Sequence of chain 1.D:
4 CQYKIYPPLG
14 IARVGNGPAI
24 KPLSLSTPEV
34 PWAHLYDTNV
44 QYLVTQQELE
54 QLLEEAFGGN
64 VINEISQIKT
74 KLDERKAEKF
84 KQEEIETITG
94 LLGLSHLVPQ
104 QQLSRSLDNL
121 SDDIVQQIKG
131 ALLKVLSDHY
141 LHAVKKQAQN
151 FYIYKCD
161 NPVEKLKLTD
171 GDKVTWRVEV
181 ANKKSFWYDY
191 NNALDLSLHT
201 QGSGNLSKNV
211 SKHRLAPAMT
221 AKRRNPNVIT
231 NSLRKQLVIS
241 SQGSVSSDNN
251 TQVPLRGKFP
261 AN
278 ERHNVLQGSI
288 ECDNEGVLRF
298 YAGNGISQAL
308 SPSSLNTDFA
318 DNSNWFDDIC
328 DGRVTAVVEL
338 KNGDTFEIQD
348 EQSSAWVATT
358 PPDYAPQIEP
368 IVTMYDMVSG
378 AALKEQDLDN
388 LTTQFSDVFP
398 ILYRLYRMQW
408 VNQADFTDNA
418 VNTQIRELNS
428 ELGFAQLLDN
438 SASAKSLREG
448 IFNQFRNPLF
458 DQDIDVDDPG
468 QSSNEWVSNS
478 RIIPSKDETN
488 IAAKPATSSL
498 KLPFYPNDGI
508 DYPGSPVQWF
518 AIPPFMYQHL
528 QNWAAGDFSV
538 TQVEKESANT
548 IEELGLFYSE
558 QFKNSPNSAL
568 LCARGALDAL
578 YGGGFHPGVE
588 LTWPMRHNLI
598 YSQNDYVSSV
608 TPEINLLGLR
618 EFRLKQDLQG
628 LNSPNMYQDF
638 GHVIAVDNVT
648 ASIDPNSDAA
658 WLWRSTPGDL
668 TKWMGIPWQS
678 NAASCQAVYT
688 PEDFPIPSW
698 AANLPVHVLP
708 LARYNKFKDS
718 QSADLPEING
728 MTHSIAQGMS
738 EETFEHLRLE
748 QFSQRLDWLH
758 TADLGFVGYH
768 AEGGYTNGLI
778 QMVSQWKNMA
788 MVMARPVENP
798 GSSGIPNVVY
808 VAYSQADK

A small-molecule ligand and the protein it binds are described below.
Small molecule (SMILES): NCC(=O)O

Sequence of chain 1.C:
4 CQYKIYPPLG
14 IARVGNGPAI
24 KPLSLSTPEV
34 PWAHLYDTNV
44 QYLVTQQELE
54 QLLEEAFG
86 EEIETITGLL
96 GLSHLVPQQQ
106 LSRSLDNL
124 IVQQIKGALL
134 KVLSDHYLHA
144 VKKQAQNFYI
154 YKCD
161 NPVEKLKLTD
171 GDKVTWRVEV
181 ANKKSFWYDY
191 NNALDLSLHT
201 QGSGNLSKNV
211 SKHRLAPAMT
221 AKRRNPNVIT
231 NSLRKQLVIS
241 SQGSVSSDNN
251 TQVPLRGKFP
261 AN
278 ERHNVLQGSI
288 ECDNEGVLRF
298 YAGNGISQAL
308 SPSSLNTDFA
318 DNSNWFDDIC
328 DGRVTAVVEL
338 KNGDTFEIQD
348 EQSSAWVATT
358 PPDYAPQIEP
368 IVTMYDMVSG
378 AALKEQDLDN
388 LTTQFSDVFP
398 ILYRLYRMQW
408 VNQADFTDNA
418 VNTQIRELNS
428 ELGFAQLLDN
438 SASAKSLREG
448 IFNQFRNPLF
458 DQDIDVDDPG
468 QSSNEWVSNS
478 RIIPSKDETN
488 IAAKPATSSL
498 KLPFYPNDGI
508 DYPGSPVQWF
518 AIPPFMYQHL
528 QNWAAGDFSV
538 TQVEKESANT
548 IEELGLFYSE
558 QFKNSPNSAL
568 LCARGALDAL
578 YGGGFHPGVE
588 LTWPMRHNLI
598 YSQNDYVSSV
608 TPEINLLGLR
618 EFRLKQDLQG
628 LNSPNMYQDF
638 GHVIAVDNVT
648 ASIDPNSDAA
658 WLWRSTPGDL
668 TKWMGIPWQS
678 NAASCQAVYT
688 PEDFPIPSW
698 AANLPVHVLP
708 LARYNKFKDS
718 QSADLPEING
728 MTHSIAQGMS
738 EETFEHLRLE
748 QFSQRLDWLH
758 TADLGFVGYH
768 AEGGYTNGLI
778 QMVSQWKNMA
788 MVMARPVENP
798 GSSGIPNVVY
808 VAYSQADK

Binding-site contacts:
Ligand atom CA contacts residue PHE316 of chain 1.C at 3.4 Å (hydrophobic).
Ligand atom CA contacts residue TRQ697 of chain 1.C at 4.2 Å.
Ligand atom C contacts residue PHE316 of chain 1.C at 3.4 Å (hydrophobic).
Ligand atom C contacts residue SER681 of chain 1.C at 3.5 Å.
Ligand atom OXT contacts residue TYR766 of chain 1.D at 2.3 Å (h-bond).
Ligand atom N contacts residue PHE316 of chain 1.C at 3.9 Å.
Ligand atom OXT contacts residue HIS767 of chain 1.D at 3.7 Å.
Ligand atom CA contacts residue CYS682 of chain 1.C at 4.3 Å (hydrophobic).
Ligand atom CA contacts residue ASN678 of chain 1.C at 4.5 Å.
Ligand atom O contacts residue HIS767 of chain 1.D at 2.1 Å (h-bond).
Ligand atom CA contacts residue TYR766 of chain 1.D at 4.5 Å (hydrophobic).
Ligand atom N contacts residue CYS682 of chain 1.C at 4.5 Å.
Ligand atom N contacts residue SER681 of chain 1.C at 3.9 Å.
Ligand atom OXT contacts residue HIS583 of chain 1.C at 3.3 Å (h-bond).
Ligand atom C contacts residue TYR766 of chain 1.D at 3.0 Å (hydrophobic).
Ligand atom CA contacts residue HIS767 of chain 1.D at 4.3 Å.
Ligand atom N contacts residue HIS583 of chain 1.C at 3.4 Å (h-bond).
Ligand atom O contacts residue PHE316 of chain 1.C at 3.8 Å.
Ligand atom C contacts residue HIS767 of chain 1.D at 3.2 Å.
Ligand atom O contacts residue TYR772 of chain 1.C at 3.9 Å.
Ligand atom O contacts residue SER681 of chain 1.C at 3.0 Å (h-bond).
Ligand atom O contacts residue TYR766 of chain 1.D at 3.0 Å (h-bond).
Ligand atom C contacts residue TRP696 of chain 1.C at 4.3 Å (hydrophobic).
Ligand atom CA contacts residue TRP696 of chain 1.C at 4.5 Å (hydrophobic).
Ligand atom OXT contacts residue TRP696 of chain 1.C at 3.8 Å.
Ligand atom CA contacts residue HIS583 of chain 1.C at 4.3 Å.
Ligand atom N contacts residue TRP696 of chain 1.C at 4.3 Å.
Ligand atom OXT contacts residue PHE316 of chain 1.C at 3.7 Å.
Ligand atom C contacts residue HIS583 of chain 1.C at 4.2 Å.
Ligand atom N contacts residue ASN678 of chain 1.C at 3.9 Å.
Ligand atom N contacts residue TRQ697 of chain 1.C at 2.7 Å (h-bond).
Ligand atom CA contacts residue SER681 of chain 1.C at 3.1 Å.